Binding-site contacts:
Ligand atom C3 contacts residue ASN376 of chain 1.N at 3.8 Å.
Ligand atom C1 contacts residue ASN376 of chain 1.N at 1.4 Å.
Ligand atom O5 contacts residue ASN376 of chain 1.N at 2.4 Å (h-bond).
Ligand atom C4 contacts residue ASN376 of chain 1.N at 4.2 Å.
Ligand atom C7 contacts residue ASN376 of chain 1.N at 3.5 Å.
Ligand atom O7 contacts residue ASN376 of chain 1.N at 3.7 Å.
Ligand atom N2 contacts residue ASN376 of chain 1.N at 2.9 Å (h-bond).
Ligand atom C2 contacts residue ASN376 of chain 1.N at 2.5 Å.
Ligand atom C5 contacts residue ASN376 of chain 1.N at 3.7 Å.

A small-molecule ligand and the protein it binds are described below.
Small molecule (SMILES): CC(=O)N[C@@H]1[C@@H](O)[C@H](O)[C@@H](CO)O[C@H]1O

Sequence of chain 1.N:
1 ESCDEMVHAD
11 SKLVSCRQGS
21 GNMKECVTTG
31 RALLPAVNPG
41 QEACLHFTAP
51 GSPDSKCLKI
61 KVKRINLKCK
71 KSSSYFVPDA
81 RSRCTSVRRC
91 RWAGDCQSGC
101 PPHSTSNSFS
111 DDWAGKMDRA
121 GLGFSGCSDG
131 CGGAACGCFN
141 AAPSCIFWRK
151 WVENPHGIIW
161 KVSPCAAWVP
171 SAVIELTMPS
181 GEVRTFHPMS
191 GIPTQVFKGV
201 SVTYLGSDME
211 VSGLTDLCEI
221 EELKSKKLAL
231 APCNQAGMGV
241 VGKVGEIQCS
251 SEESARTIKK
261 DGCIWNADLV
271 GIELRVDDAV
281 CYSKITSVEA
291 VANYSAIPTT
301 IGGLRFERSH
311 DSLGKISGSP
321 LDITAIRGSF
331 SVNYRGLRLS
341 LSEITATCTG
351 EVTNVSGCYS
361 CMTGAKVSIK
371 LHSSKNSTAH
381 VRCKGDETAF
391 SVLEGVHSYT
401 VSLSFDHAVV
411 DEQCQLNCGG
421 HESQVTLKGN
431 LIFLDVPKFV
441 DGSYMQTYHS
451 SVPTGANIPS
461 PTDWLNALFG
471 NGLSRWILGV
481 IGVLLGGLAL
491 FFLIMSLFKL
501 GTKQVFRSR